This small molecule binds to this protein.
Small molecule (SMILES): CC(=O)N[C@H]1[C@H](O[C@H]2[C@H](O)[C@@H](NC(C)=O)CO[C@@H]2CO)O[C@H](CO)[C@@H](O)[C@@H]1O

Sequence of chain 2.E:
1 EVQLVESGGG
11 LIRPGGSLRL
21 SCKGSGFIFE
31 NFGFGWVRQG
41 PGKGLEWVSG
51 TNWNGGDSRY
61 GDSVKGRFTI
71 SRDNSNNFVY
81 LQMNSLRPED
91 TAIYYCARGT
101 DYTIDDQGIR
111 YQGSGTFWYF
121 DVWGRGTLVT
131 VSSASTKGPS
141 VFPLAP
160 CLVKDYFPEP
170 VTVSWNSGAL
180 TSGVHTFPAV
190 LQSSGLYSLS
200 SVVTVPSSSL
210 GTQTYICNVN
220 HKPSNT

Sequence of chain 2.C:
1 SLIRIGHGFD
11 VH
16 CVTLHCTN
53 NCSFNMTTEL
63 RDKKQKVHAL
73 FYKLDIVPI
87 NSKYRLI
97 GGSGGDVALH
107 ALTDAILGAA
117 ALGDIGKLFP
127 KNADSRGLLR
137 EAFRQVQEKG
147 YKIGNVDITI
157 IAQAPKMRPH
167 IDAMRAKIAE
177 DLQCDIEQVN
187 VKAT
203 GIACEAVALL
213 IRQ

Binding-site contacts:
Ligand atom C3 contacts residue GLU30 of chain 2.E at 3.8 Å.
Ligand atom C1 contacts residue HIS70 of chain 2.C at 4.5 Å.
Ligand atom O5 contacts residue ASN53 of chain 2.C at 2.5 Å (h-bond).
Ligand atom C6 contacts residue SER55 of chain 2.C at 4.0 Å.
Ligand atom N2 contacts residue ASN53 of chain 2.C at 2.8 Å (h-bond).
Ligand atom C7 contacts residue ASN53 of chain 2.C at 3.6 Å.
Ligand atom O6 contacts residue HIS70 of chain 2.C at 3.7 Å.
Ligand atom C1 contacts residue ASN53 of chain 2.C at 1.5 Å.
Ligand atom C5 contacts residue ASN53 of chain 2.C at 3.7 Å.
Ligand atom O5 contacts residue HIS70 of chain 2.C at 3.4 Å.
Ligand atom C6 contacts residue HIS70 of chain 2.C at 3.4 Å.
Ligand atom C3 contacts residue ASN53 of chain 2.C at 3.8 Å.
Ligand atom O7 contacts residue ASN53 of chain 2.C at 4.4 Å.
Ligand atom C5 contacts residue HIS70 of chain 2.C at 3.8 Å.
Ligand atom C8 contacts residue ASN53 of chain 2.C at 3.4 Å.
Ligand atom N2 contacts residue GLU30 of chain 2.E at 4.5 Å.
Ligand atom C8 contacts residue GLN67 of chain 2.C at 4.0 Å.
Ligand atom C4 contacts residue ASN53 of chain 2.C at 4.3 Å.
Ligand atom C2 contacts residue ASN53 of chain 2.C at 2.5 Å.
Ligand atom O4 contacts residue GLU30 of chain 2.E at 4.5 Å.
Ligand atom O5 contacts residue SER55 of chain 2.C at 4.0 Å.
Ligand atom O6 contacts residue GLU30 of chain 2.E at 4.5 Å.
Ligand atom O3 contacts residue GLU30 of chain 2.E at 4.2 Å.